A protein and the small-molecule ligand that binds it are described below.
Small molecule (SMILES): C[C@H]1O[C@@H](n2cnc3c(N)ncnc32)[C@H](O)[C@@H]1O

Sequence of chain 1.A:
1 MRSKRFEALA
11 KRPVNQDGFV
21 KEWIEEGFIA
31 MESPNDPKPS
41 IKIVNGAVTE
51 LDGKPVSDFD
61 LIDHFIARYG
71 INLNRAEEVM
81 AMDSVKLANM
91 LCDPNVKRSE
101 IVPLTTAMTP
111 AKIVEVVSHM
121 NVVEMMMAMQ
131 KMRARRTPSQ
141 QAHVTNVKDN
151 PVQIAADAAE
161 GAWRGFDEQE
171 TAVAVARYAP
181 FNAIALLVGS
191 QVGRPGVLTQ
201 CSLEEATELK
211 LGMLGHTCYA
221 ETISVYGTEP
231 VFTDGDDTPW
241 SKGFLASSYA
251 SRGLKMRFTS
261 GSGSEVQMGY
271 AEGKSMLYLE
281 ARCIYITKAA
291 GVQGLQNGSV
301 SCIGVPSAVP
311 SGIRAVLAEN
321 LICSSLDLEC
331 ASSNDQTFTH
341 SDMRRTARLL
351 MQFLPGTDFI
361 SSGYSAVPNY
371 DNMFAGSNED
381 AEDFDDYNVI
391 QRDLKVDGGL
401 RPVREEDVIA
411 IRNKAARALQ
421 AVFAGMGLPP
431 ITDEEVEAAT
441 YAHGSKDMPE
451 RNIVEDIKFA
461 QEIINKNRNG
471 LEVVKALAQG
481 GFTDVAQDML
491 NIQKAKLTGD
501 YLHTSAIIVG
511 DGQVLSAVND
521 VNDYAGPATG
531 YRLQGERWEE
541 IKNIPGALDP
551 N

Binding-site contacts:
Ligand atom N1 contacts residue SER260 of chain 1.A at 3.3 Å.
Ligand atom N7 contacts residue SER301 of chain 1.A at 3.0 Å (h-bond).
Ligand atom C6 contacts residue SER260 of chain 1.A at 3.2 Å.
Ligand atom C1' contacts residue B121 of chain 1.R at 4.0 Å.
Ligand atom C4 contacts residue SER224 of chain 1.A at 3.7 Å.
Ligand atom N6 contacts residue SER299 of chain 1.A at 3.1 Å (h-bond).
Ligand atom C6 contacts residue SER264 of chain 1.A at 4.1 Å.
Ligand atom N6 contacts residue CYS302 of chain 1.A at 4.0 Å.
Ligand atom N1 contacts residue SER264 of chain 1.A at 3.8 Å.
Ligand atom C5 contacts residue B121 of chain 1.R at 3.2 Å.
Ligand atom C8 contacts residue SER301 of chain 1.A at 3.0 Å.
Ligand atom N3 contacts residue SER224 of chain 1.A at 2.9 Å (h-bond).
Ligand atom N9 contacts residue THR259 of chain 1.A at 3.4 Å.
Ligand atom C5 contacts residue VAL300 of chain 1.A at 4.0 Å (hydrophobic).
Ligand atom C8 contacts residue THR259 of chain 1.A at 3.8 Å.
Ligand atom C8 contacts residue VAL300 of chain 1.A at 3.3 Å (hydrophobic).
Ligand atom C2 contacts residue SER260 of chain 1.A at 3.6 Å.
Ligand atom C4 contacts residue B121 of chain 1.R at 3.2 Å.
Ligand atom N3 contacts residue B121 of chain 1.R at 3.9 Å.
Ligand atom C2 contacts residue THR259 of chain 1.A at 3.7 Å.
Ligand atom C6 contacts residue B121 of chain 1.R at 4.0 Å.
Ligand atom N6 contacts residue SER260 of chain 1.A at 3.3 Å (h-bond).
Ligand atom N7 contacts residue B121 of chain 1.R at 3.3 Å.
Ligand atom C8 contacts residue B121 of chain 1.R at 3.3 Å.
Ligand atom N3 contacts residue THR259 of chain 1.A at 3.6 Å.
Ligand atom C2 contacts residue VAL225 of chain 1.A at 3.7 Å (hydrophobic).
Ligand atom C1' contacts residue THR259 of chain 1.A at 3.8 Å.
Ligand atom C4 contacts residue THR259 of chain 1.A at 3.3 Å.
Ligand atom C2 contacts residue TYR226 of chain 1.A at 3.9 Å (hydrophobic).
Ligand atom C5 contacts residue SER260 of chain 1.A at 3.6 Å.
Ligand atom N1 contacts residue GLY261 of chain 1.A at 3.8 Å.
Ligand atom C2 contacts residue SER224 of chain 1.A at 3.7 Å.
Ligand atom C6 contacts residue GLY261 of chain 1.A at 3.8 Å.
Ligand atom C1' contacts residue SER224 of chain 1.A at 3.5 Å.
Ligand atom N9 contacts residue B121 of chain 1.R at 3.2 Å.
Ligand atom N7 contacts residue VAL300 of chain 1.A at 3.2 Å.
Ligand atom N9 contacts residue SER224 of chain 1.A at 4.0 Å.
Ligand atom C5 contacts residue THR259 of chain 1.A at 3.8 Å.
Ligand atom N6 contacts residue SER264 of chain 1.A at 3.8 Å.
Ligand atom N6 contacts residue GLY261 of chain 1.A at 3.2 Å (h-bond).